Sequence of chain 32.B:
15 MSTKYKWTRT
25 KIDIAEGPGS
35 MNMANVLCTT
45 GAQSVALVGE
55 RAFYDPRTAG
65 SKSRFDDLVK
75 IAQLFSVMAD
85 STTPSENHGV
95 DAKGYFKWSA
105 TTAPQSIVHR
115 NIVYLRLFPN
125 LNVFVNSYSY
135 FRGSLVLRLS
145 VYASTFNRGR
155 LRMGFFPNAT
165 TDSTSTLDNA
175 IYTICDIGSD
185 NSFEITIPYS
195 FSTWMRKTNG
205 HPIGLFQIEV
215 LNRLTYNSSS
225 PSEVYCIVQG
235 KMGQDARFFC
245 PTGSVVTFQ

Sequence of chain 33.B:
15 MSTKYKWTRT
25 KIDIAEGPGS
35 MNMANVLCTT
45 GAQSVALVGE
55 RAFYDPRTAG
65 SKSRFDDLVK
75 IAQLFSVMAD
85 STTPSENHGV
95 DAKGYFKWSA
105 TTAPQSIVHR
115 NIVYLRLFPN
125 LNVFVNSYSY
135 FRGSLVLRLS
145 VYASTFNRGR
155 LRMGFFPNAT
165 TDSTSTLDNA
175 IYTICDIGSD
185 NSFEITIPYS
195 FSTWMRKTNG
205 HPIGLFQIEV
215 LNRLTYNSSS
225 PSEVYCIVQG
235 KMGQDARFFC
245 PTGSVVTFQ

Sequence of chain 35.B:
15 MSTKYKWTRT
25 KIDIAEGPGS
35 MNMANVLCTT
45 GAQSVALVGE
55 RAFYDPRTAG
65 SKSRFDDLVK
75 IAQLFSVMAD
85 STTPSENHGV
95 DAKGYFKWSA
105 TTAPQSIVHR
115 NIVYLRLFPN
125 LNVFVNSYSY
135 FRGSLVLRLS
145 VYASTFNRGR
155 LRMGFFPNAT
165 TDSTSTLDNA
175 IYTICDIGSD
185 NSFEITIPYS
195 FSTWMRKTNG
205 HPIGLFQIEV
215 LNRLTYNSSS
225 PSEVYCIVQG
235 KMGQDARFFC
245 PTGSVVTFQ

Binding-site contacts:
Ligand atom O2' contacts residue CYS203 of chain 35.A at 3.3 Å (h-bond).
Ligand atom C2 contacts residue TRP21 of chain 33.B at 3.2 Å (hydrophobic).
Ligand atom N1 contacts residue TRP21 of chain 33.B at 3.8 Å.
Ligand atom O2' contacts residue THR17 of chain 33.B at 2.8 Å.
Ligand atom C2 contacts residue ALA56 of chain 35.B at 3.8 Å (hydrophobic).
Ligand atom C2' contacts residue THR17 of chain 33.B at 3.7 Å.
Ligand atom OP2 contacts residue THR17 of chain 33.B at 3.5 Å.
Ligand atom C6 contacts residue TYR58 of chain 35.B at 3.8 Å (hydrophobic).
Ligand atom O2' contacts residue TYR19 of chain 32.B at 3.7 Å.
Ligand atom OP1 contacts residue TYR19 of chain 32.B at 3.6 Å (h-bond).
Ligand atom O2' contacts residue ARG55 of chain 35.B at 3.8 Å.
Ligand atom O4 contacts residue TRP21 of chain 33.B at 3.4 Å.
Ligand atom C2' contacts residue ARG55 of chain 35.B at 3.4 Å.
Ligand atom N1 contacts residue ALA56 of chain 35.B at 3.2 Å (h-bond).
Ligand atom C2 contacts residue ARG55 of chain 35.B at 3.1 Å.
Ligand atom O4' contacts residue ARG68 of chain 35.B at 3.0 Å (salt-bridge).
Ligand atom P contacts residue THR17 of chain 33.B at 3.9 Å.
Ligand atom OP2 contacts residue ARG202 of chain 35.A at 3.6 Å.
Ligand atom O3' contacts residue TYR19 of chain 32.B at 3.0 Å (h-bond).
Ligand atom C1' contacts residue TRP21 of chain 33.B at 3.9 Å (hydrophobic).
Ligand atom C1' contacts residue ARG68 of chain 35.B at 3.8 Å.
Ligand atom P contacts residue TYR19 of chain 32.B at 4.0 Å.
Ligand atom O2 contacts residue TYR58 of chain 35.B at 3.6 Å.
Ligand atom C4 contacts residue TRP21 of chain 33.B at 3.7 Å (hydrophobic).
Ligand atom N1 contacts residue ARG68 of chain 35.B at 3.9 Å.
Ligand atom OP1 contacts residue MET15 of chain 33.B at 3.1 Å.
Ligand atom N3 contacts residue TRP21 of chain 33.B at 3.2 Å.
Ligand atom O2' contacts residue LEU41 of chain 35.B at 3.8 Å.
Ligand atom O4' contacts residue ARG202 of chain 35.A at 3.9 Å.
Ligand atom OP2 contacts residue ARG55 of chain 35.B at 2.9 Å (salt-bridge).
Ligand atom N1 contacts residue TYR58 of chain 35.B at 3.5 Å.
Ligand atom N6 contacts residue TYR58 of chain 35.B at 3.5 Å (h-bond).
Ligand atom C2 contacts residue TYR58 of chain 35.B at 3.8 Å (hydrophobic).
Ligand atom C4' contacts residue TYR19 of chain 32.B at 3.8 Å (hydrophobic).
Ligand atom N3 contacts residue ARG55 of chain 35.B at 3.2 Å (salt-bridge).
Ligand atom O2' contacts residue THR44 of chain 35.B at 3.9 Å.
Ligand atom O2' contacts residue ARG55 of chain 35.B at 3.1 Å (salt-bridge).
Ligand atom O2 contacts residue TRP21 of chain 33.B at 2.9 Å.
Ligand atom OP1 contacts residue THR17 of chain 33.B at 3.7 Å.
Ligand atom C5' contacts residue ARG202 of chain 35.A at 3.9 Å.

Sequence of chain 35.A:
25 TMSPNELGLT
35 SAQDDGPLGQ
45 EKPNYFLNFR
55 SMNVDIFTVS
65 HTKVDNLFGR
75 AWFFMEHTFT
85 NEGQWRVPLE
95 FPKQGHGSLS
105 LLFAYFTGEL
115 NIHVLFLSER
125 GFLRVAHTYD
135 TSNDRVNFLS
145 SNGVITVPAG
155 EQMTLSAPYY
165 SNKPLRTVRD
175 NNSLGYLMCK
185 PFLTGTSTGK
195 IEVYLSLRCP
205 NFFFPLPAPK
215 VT

This protein binds this small molecule.
Small molecule (SMILES): Nc1ncnc2c1ncn2[C@@H]1O[C@H](CO)[C@@H](O[P](=O)(O)OC[C@H]2O[C@@H](n3ccc(=O)[nH]c3=O)[C@H](O)[C@@H]2O[P](=O)(O)OC[C@H]2O[C@@H](n3ccc(=O)[nH]c3=O)[C@H](O)[C@@H]2O[P](=O)(O)OC[C@H]2O[C@@H](n3ccc(=O)[nH]c3=O)[C@H](O)[C@@H]2O[P](=O)(O)OC[C@H]2O[C@@H](n3ccc(=O)[nH]c3=O)[C@H](O)[C@@H]2O[P](=O)(O)OC[C@H]2O[C@@H](n3ccc(=O)[nH]c3=O)[C@H](O)[C@@H]2O)[C@H]1O